Sequence of chain 1.A:
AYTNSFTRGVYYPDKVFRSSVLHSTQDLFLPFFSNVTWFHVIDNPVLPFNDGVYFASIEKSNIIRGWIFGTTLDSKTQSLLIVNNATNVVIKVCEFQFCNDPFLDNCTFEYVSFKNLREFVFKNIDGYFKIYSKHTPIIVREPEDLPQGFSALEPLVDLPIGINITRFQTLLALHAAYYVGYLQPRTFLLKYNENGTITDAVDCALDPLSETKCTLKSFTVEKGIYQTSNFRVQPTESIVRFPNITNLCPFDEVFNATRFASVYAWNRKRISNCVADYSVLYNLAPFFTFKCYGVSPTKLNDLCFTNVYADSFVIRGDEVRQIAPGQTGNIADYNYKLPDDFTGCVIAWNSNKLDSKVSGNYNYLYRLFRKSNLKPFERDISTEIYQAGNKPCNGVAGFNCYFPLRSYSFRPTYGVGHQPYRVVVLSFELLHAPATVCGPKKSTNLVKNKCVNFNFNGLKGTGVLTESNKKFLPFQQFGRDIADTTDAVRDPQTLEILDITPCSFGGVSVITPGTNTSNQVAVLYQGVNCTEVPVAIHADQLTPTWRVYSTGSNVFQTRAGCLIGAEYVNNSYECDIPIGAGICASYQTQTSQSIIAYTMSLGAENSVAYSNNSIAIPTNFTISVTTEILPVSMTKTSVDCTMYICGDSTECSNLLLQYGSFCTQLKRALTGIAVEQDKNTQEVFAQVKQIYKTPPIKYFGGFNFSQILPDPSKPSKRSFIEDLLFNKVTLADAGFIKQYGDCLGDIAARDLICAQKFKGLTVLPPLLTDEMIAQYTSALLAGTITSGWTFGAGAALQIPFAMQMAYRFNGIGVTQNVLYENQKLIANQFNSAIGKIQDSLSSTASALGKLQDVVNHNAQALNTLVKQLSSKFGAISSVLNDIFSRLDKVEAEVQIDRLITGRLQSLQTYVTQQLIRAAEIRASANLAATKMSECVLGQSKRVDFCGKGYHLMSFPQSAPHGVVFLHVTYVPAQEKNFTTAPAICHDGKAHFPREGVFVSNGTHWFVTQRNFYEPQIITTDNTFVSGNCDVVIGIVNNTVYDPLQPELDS

Binding-site contacts:
Ligand atom N2 contacts residue ILE791 of chain 1.A at 4.0 Å.
Ligand atom N2 contacts residue ASN706 of chain 1.C at 2.9 Å (h-bond).
Ligand atom C7 contacts residue ASN706 of chain 1.C at 3.5 Å.
Ligand atom C5 contacts residue ASN706 of chain 1.C at 3.7 Å.
Ligand atom C2 contacts residue TYR793 of chain 1.A at 4.3 Å (hydrophobic).
Ligand atom C1 contacts residue TYR793 of chain 1.A at 3.6 Å (hydrophobic).
Ligand atom C8 contacts residue SER705 of chain 1.C at 4.2 Å.
Ligand atom O5 contacts residue ASN706 of chain 1.C at 2.4 Å (h-bond).
Ligand atom C4 contacts residue ASN706 of chain 1.C at 4.2 Å.
Ligand atom C3 contacts residue ILE791 of chain 1.A at 4.2 Å (hydrophobic).
Ligand atom O3 contacts residue ILE791 of chain 1.A at 3.5 Å.
Ligand atom C8 contacts residue ASN706 of chain 1.C at 4.3 Å.
Ligand atom C5 contacts residue TYR793 of chain 1.A at 3.8 Å (hydrophobic).
Ligand atom O7 contacts residue ASN706 of chain 1.C at 3.8 Å.
Ligand atom C2 contacts residue ASN706 of chain 1.C at 2.5 Å.
Ligand atom C1 contacts residue ASN706 of chain 1.C at 1.4 Å.
Ligand atom C3 contacts residue TYR793 of chain 1.A at 4.2 Å (hydrophobic).
Ligand atom O7 contacts residue ILE791 of chain 1.A at 4.3 Å.
Ligand atom C3 contacts residue ASN706 of chain 1.C at 3.8 Å.
Ligand atom C7 contacts residue ILE791 of chain 1.A at 4.1 Å (hydrophobic).
Ligand atom C8 contacts residue ILE791 of chain 1.A at 3.9 Å (hydrophobic).
Ligand atom O5 contacts residue TYR793 of chain 1.A at 4.0 Å.

Sequence of chain 1.C:
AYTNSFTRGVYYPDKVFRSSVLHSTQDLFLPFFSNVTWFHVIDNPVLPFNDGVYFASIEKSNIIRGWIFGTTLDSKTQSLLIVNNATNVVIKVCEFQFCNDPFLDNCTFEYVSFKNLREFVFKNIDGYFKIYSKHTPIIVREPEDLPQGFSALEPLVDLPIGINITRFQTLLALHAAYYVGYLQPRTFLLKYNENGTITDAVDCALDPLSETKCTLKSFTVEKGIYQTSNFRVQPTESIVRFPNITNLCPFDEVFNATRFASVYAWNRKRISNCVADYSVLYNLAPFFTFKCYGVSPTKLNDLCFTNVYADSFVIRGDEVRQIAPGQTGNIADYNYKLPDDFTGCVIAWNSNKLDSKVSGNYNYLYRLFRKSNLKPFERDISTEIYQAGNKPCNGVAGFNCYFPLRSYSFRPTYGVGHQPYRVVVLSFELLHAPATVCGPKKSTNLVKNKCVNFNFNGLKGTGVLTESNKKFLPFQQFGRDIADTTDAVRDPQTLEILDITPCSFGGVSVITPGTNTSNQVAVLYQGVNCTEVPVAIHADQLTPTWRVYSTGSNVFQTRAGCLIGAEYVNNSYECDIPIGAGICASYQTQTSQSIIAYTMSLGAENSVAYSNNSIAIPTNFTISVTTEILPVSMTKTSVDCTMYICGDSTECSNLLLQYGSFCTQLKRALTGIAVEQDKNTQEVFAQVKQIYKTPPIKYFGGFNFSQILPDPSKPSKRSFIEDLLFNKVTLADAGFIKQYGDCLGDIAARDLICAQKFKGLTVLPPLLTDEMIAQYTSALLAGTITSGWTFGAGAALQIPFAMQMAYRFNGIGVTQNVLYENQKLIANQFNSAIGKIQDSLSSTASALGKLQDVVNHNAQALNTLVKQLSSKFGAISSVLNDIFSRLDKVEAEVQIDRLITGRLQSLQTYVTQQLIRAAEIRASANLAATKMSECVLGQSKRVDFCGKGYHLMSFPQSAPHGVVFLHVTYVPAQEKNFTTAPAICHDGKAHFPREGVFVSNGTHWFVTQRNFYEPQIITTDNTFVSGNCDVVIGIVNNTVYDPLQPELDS

A protein and the small-molecule ligand that binds it are described below.
Small molecule (SMILES): CC(=O)N[C@@H]1[C@@H](O)[C@H](O)[C@@H](CO)O[C@H]1O